Sequence of chain 1.A:
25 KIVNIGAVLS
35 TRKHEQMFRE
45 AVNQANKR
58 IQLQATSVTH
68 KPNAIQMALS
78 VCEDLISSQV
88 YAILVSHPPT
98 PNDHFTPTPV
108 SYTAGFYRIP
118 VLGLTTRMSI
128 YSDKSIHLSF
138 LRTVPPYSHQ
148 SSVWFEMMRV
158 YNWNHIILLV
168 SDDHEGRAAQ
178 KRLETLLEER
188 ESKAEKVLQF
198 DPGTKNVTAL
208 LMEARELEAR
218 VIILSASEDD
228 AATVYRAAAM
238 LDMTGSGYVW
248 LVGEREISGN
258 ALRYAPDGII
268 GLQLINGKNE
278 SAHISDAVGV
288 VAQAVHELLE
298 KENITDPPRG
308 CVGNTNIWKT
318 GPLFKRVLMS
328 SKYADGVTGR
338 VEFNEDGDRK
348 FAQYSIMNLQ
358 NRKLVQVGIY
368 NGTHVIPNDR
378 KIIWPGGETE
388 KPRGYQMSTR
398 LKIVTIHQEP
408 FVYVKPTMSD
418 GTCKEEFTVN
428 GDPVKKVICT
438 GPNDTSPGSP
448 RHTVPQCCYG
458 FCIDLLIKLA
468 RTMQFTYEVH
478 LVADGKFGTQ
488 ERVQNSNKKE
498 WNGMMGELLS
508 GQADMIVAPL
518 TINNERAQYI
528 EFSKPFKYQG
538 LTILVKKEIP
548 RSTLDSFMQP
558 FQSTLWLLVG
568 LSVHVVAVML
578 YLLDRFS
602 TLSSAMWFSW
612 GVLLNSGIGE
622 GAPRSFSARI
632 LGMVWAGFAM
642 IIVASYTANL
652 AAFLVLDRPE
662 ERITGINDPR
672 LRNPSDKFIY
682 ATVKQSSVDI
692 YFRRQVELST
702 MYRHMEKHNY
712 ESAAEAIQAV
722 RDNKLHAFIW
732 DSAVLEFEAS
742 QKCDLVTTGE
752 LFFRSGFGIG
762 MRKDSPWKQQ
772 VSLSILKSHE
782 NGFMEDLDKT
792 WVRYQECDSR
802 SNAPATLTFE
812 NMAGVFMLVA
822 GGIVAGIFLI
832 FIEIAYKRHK

The protein below binds the small molecule below.
Small molecule (SMILES): CC(=O)N[C@@H]1[C@@H](O)[C@H](O)[C@@H](CO)O[C@H]1O

Binding-site contacts:
Ligand atom C7 contacts residue THR205 of chain 1.A at 4.4 Å.
Ligand atom C7 contacts residue ASN203 of chain 1.A at 3.2 Å.
Ligand atom N2 contacts residue THR205 of chain 1.A at 3.8 Å.
Ligand atom N2 contacts residue ASN203 of chain 1.A at 3.8 Å.
Ligand atom C8 contacts residue ASN203 of chain 1.A at 3.7 Å.
Ligand atom O7 contacts residue ASN203 of chain 1.A at 2.8 Å (h-bond).
Ligand atom C1 contacts residue THR205 of chain 1.A at 3.7 Å.
Ligand atom O5 contacts residue ASN203 of chain 1.A at 4.3 Å.
Ligand atom C2 contacts residue THR205 of chain 1.A at 4.2 Å.
Ligand atom C2 contacts residue ASN203 of chain 1.A at 4.0 Å.
Ligand atom C3 contacts residue THR205 of chain 1.A at 4.5 Å.
Ligand atom C1 contacts residue ASN203 of chain 1.A at 3.3 Å.